This protein binds this small molecule.
Small molecule (SMILES): CC(=O)N[C@@H]1[C@@H](O)[C@H](O)[C@@H](CO)O[C@H]1O

Sequence of chain 1.F:
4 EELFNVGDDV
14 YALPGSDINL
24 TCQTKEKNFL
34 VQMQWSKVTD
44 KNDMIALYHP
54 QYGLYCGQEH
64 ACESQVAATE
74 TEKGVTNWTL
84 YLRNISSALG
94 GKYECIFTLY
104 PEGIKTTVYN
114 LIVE

Binding-site contacts:
Ligand atom C7 contacts residue ASN87 of chain 1.F at 3.4 Å.
Ligand atom C4 contacts residue ASN87 of chain 1.F at 4.1 Å.
Ligand atom C3 contacts residue ASN87 of chain 1.F at 3.7 Å.
Ligand atom C5 contacts residue ASN87 of chain 1.F at 3.6 Å.
Ligand atom C6 contacts residue ASN87 of chain 1.F at 4.4 Å.
Ligand atom O5 contacts residue ASN87 of chain 1.F at 2.2 Å (h-bond).
Ligand atom C2 contacts residue ASN87 of chain 1.F at 2.4 Å.
Ligand atom C1 contacts residue ASN87 of chain 1.F at 1.4 Å.
Ligand atom N2 contacts residue ASN87 of chain 1.F at 3.0 Å (h-bond).
Ligand atom O7 contacts residue ASN87 of chain 1.F at 3.4 Å (h-bond).